Binding-site contacts:
Ligand atom OH contacts residue PRO34 of chain 1.A at 3.5 Å.
Ligand atom O contacts residue ARG45 of chain 1.A at 3.5 Å (salt-bridge).
Ligand atom O1P contacts residue HIS63 of chain 1.A at 3.3 Å (h-bond).
Ligand atom O2P contacts residue ARG45 of chain 1.A at 2.9 Å (salt-bridge).
Ligand atom CB contacts residue LYS41 of chain 1.A at 3.7 Å.
Ligand atom C contacts residue ARG32 of chain 1.A at 3.7 Å.
Ligand atom CE2 contacts residue PRO34 of chain 1.A at 3.7 Å (hydrophobic).
Ligand atom CG2 contacts residue LYS41 of chain 1.A at 3.5 Å.
Ligand atom CA contacts residue ARG32 of chain 1.A at 3.5 Å.
Ligand atom CG2 contacts residue SER44 of chain 1.A at 3.7 Å.
Ligand atom O contacts residue ARG32 of chain 1.A at 2.9 Å (salt-bridge).
Ligand atom OH contacts residue GLY33 of chain 1.A at 3.6 Å (h-bond).
Ligand atom O contacts residue ARG42 of chain 1.A at 3.7 Å.
Ligand atom O contacts residue LYS41 of chain 1.A at 3.6 Å.
Ligand atom OE1 contacts residue LYS41 of chain 1.A at 2.6 Å (salt-bridge).
Ligand atom CD contacts residue THR64 of chain 1.A at 3.7 Å.
Ligand atom P contacts residue SER44 of chain 1.A at 3.5 Å.
Ligand atom O contacts residue ASN65 of chain 1.A at 3.0 Å (h-bond).
Ligand atom CD1 contacts residue GLY33 of chain 1.A at 3.5 Å.
Ligand atom C contacts residue LYS41 of chain 1.A at 3.5 Å.
Ligand atom CA contacts residue ARG45 of chain 1.A at 3.8 Å.
Ligand atom OG1 contacts residue SER44 of chain 1.A at 3.4 Å.
Ligand atom CB contacts residue ARG32 of chain 1.A at 3.8 Å.
Ligand atom OG1 contacts residue ARG32 of chain 1.A at 2.9 Å (salt-bridge).
Ligand atom CA contacts residue LYS41 of chain 1.A at 3.4 Å.
Ligand atom O1P contacts residue SER44 of chain 1.A at 2.8 Å (h-bond).
Ligand atom C contacts residue ARG45 of chain 1.A at 3.6 Å.
Ligand atom OE1 contacts residue HIS63 of chain 1.A at 3.3 Å.
Ligand atom N contacts residue ARG32 of chain 1.A at 3.4 Å (salt-bridge).
Ligand atom O3P contacts residue ARG32 of chain 1.A at 3.6 Å (salt-bridge).
Ligand atom OE1 contacts residue THR64 of chain 1.A at 2.5 Å (h-bond).
Ligand atom O3P contacts residue SER44 of chain 1.A at 3.4 Å (h-bond).
Ligand atom CZ contacts residue PRO34 of chain 1.A at 3.6 Å (hydrophobic).
Ligand atom O contacts residue ARG45 of chain 1.A at 3.4 Å.
Ligand atom CE1 contacts residue ILE38 of chain 1.A at 3.5 Å (hydrophobic).
Ligand atom O contacts residue ARG45 of chain 1.A at 3.2 Å.
Ligand atom O3P contacts residue ARG45 of chain 1.A at 2.8 Å (salt-bridge).
Ligand atom CZ contacts residue GLY33 of chain 1.A at 3.4 Å.
Ligand atom CE1 contacts residue GLY33 of chain 1.A at 3.5 Å.
Ligand atom N contacts residue LYS41 of chain 1.A at 2.8 Å (salt-bridge).

A protein and the small-molecule ligand that binds it are described below.
Small molecule (SMILES): C[C@@H](OP(=O)(O)O)[C@H](NC(=O)[C@H](COP(=O)(O)O)NC(=O)[C@H](CCC(=O)O)NC(=O)[C@H](CC(=O)O)NC(=O)[C@H](Cc1ccc(O)cc1)NC=O)C(=O)N[C@@H](CC(=O)O)C(=O)N[C@@H](CCC(=O)O)C(N)=O

Sequence of chain 1.A:
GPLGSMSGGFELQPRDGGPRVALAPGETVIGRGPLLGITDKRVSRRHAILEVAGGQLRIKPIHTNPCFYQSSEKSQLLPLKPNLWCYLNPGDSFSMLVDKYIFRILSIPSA